The protein below binds the small molecule below.
Small molecule (SMILES): N[C@@H](CC(=O)O)C(=O)O

Sequence of chain 1.A:
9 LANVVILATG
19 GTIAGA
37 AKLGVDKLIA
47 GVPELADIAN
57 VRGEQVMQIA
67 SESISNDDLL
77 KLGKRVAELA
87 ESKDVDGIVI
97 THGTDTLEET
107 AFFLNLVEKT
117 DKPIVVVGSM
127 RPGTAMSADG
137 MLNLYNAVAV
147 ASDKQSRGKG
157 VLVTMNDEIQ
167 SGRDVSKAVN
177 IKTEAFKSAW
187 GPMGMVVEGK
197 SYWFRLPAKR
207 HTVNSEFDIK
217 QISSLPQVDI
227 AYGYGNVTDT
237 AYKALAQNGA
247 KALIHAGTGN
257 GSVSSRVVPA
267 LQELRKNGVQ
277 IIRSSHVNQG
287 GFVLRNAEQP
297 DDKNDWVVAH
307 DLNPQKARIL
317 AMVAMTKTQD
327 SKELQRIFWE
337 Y

Sequence of chain 1.B:
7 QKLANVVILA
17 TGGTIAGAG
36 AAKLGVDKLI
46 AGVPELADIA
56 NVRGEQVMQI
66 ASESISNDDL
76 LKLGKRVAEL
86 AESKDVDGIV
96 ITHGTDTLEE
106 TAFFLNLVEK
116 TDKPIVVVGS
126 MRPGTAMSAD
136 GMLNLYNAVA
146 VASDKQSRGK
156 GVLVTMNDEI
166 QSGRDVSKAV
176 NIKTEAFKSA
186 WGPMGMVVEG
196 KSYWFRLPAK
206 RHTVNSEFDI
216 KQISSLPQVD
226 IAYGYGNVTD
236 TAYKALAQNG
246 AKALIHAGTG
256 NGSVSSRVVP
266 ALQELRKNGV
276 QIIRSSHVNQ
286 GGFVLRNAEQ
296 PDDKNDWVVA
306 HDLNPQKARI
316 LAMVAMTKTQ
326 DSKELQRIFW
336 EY

Binding-site contacts:
Ligand atom OXT contacts residue THR100 of chain 1.A at 3.2 Å (h-bond).
Ligand atom CA contacts residue THR20 of chain 1.A at 3.6 Å.
Ligand atom N contacts residue SER258 of chain 1.B at 4.2 Å.
Ligand atom O contacts residue ALA66 of chain 1.A at 3.4 Å.
Ligand atom OD1 contacts residue GLY19 of chain 1.A at 3.8 Å.
Ligand atom C contacts residue ASP101 of chain 1.A at 4.1 Å.
Ligand atom CA contacts residue GLU294 of chain 1.B at 3.8 Å.
Ligand atom CA contacts residue GLU68 of chain 1.A at 3.9 Å.
Ligand atom OD1 contacts residue THR20 of chain 1.A at 2.9 Å (h-bond).
Ligand atom C contacts residue THR100 of chain 1.A at 3.8 Å.
Ligand atom CA contacts residue ASP101 of chain 1.A at 3.9 Å.
Ligand atom CB contacts residue THR20 of chain 1.A at 3.2 Å.
Ligand atom CB contacts residue ASP101 of chain 1.A at 3.7 Å.
Ligand atom OXT contacts residue GLY99 of chain 1.A at 3.4 Å.
Ligand atom OD1 contacts residue THR100 of chain 1.A at 2.9 Å (h-bond).
Ligand atom O contacts residue GLY19 of chain 1.A at 3.4 Å.
Ligand atom C contacts residue GLU68 of chain 1.A at 3.6 Å.
Ligand atom O contacts residue GLU68 of chain 1.A at 3.8 Å.
Ligand atom O contacts residue SER67 of chain 1.A at 2.8 Å (h-bond).
Ligand atom OD1 contacts residue GLY99 of chain 1.A at 3.2 Å.
Ligand atom CB contacts residue THR100 of chain 1.A at 3.7 Å.
Ligand atom C contacts residue GLY99 of chain 1.A at 3.5 Å.
Ligand atom C contacts residue SER67 of chain 1.A at 3.5 Å.
Ligand atom OD1 contacts residue SER125 of chain 1.A at 4.0 Å.
Ligand atom CB contacts residue GLU294 of chain 1.B at 3.6 Å.
Ligand atom N contacts residue GLU294 of chain 1.B at 2.9 Å (salt-bridge).
Ligand atom O contacts residue GLY99 of chain 1.A at 3.3 Å.
Ligand atom OD2 contacts residue THR100 of chain 1.A at 2.5 Å (h-bond).
Ligand atom CG contacts residue THR100 of chain 1.A at 3.0 Å.
Ligand atom OXT contacts residue GLU68 of chain 1.A at 3.8 Å.
Ligand atom N contacts residue ASP101 of chain 1.A at 2.8 Å (salt-bridge).
Ligand atom CG contacts residue THR20 of chain 1.A at 2.9 Å.
Ligand atom C contacts residue GLY19 of chain 1.A at 4.2 Å.
Ligand atom OD2 contacts residue SER125 of chain 1.A at 3.1 Å (h-bond).
Ligand atom O contacts residue THR20 of chain 1.A at 4.2 Å.
Ligand atom OXT contacts residue ASP101 of chain 1.A at 3.0 Å (salt-bridge).
Ligand atom CG contacts residue SER125 of chain 1.A at 3.9 Å.
Ligand atom OXT contacts residue SER67 of chain 1.A at 2.6 Å (h-bond).
Ligand atom N contacts residue GLU68 of chain 1.A at 2.9 Å (salt-bridge).
Ligand atom OD2 contacts residue THR20 of chain 1.A at 3.3 Å (h-bond).